Binding-site contacts:
Ligand atom C07 contacts residue THR404 of chain 1.K at 3.8 Å.
Ligand atom N12 contacts residue ZN1 of chain 1.WC at 2.2 Å.
Ligand atom C11 contacts residue ZN1 of chain 1.WC at 3.0 Å.
Ligand atom C19 contacts residue GLY405 of chain 1.K at 3.0 Å.
Ligand atom O10 contacts residue ASP375 of chain 1.K at 3.0 Å (salt-bridge).
Ligand atom C17 contacts residue PHE314 of chain 1.K at 3.6 Å (hydrophobic).
Ligand atom P08 contacts residue ZN1 of chain 1.XC at 3.0 Å.
Ligand atom C11 contacts residue THR402 of chain 1.K at 3.4 Å.
Ligand atom O10 contacts residue ZN1 of chain 1.XC at 2.6 Å.
Ligand atom C16 contacts residue MET308 of chain 1.K at 3.8 Å (hydrophobic).
Ligand atom C11 contacts residue LYS290 of chain 1.K at 3.7 Å.
Ligand atom O10 contacts residue ASP295 of chain 1.K at 3.7 Å.
Ligand atom C14 contacts residue LYS302 of chain 1.K at 3.5 Å.
Ligand atom P08 contacts residue LEU403 of chain 1.K at 3.7 Å.
Ligand atom O10 contacts residue CO31 of chain 1.VC at 2.6 Å (h-bond).
Ligand atom O09 contacts residue ASP375 of chain 1.K at 3.0 Å (salt-bridge).
Ligand atom C18 contacts residue THR402 of chain 1.K at 3.6 Å.
Ligand atom P08 contacts residue ZN1 of chain 1.WC at 3.3 Å.
Ligand atom O10 contacts residue ZN1 of chain 1.WC at 2.5 Å.
Ligand atom N12 contacts residue ASP295 of chain 1.K at 3.1 Å (salt-bridge).
Ligand atom C15 contacts residue MET312 of chain 1.K at 3.7 Å (hydrophobic).
Ligand atom P08 contacts residue CO31 of chain 1.VC at 3.9 Å.
Ligand atom O09 contacts residue LYS302 of chain 1.K at 2.8 Å (salt-bridge).
Ligand atom O09 contacts residue ASP295 of chain 1.K at 3.2 Å (salt-bridge).
Ligand atom O09 contacts residue ZN1 of chain 1.XC at 2.2 Å.
Ligand atom N12 contacts residue THR402 of chain 1.K at 3.7 Å.
Ligand atom C18 contacts residue PHE314 of chain 1.K at 3.8 Å (hydrophobic).
Ligand atom C16 contacts residue GLY405 of chain 1.K at 3.8 Å.
Ligand atom O10 contacts residue LEU403 of chain 1.K at 3.7 Å.
Ligand atom O10 contacts residue GLU377 of chain 1.K at 3.2 Å (salt-bridge).
Ligand atom C11 contacts residue ASP315 of chain 1.K at 3.8 Å.
Ligand atom C07 contacts residue LEU403 of chain 1.K at 3.1 Å (hydrophobic).
Ligand atom O10 contacts residue LYS290 of chain 1.K at 3.5 Å (salt-bridge).
Ligand atom N12 contacts residue ZN1 of chain 1.XC at 3.8 Å.
Ligand atom C07 contacts residue CO31 of chain 1.VC at 3.3 Å.
Ligand atom P08 contacts residue ASP295 of chain 1.K at 3.9 Å.
Ligand atom P08 contacts residue ASP375 of chain 1.K at 3.5 Å.
Ligand atom C14 contacts residue MET312 of chain 1.K at 3.8 Å (hydrophobic).
Ligand atom N12 contacts residue LYS290 of chain 1.K at 3.5 Å (salt-bridge).
Ligand atom N12 contacts residue ASP315 of chain 1.K at 2.9 Å (salt-bridge).

The small molecule below binds the protein below.
Small molecule (SMILES): CC(C)C[C@H](CP(=O)(O)[C@@H](N)c1ccccc1)C(=O)O

Sequence of chain 1.K:
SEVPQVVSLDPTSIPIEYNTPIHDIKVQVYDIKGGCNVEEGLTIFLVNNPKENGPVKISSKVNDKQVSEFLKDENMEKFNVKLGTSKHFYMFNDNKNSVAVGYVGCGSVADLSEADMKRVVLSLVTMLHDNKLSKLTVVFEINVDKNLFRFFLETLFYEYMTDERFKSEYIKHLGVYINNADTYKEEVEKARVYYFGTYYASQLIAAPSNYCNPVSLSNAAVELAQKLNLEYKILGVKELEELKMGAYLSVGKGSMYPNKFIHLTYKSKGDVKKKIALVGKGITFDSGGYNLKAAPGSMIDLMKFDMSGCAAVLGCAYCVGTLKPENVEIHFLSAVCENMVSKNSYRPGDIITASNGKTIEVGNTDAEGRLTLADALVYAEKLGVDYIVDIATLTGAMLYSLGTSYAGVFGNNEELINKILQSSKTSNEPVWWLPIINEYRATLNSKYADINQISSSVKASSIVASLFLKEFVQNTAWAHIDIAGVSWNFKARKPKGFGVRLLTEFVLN